A protein and the small-molecule ligand that binds it are described below.
Small molecule (SMILES): COc1ccc2nc(SCc3ncc(C)c(OC)c3C)[nH]c2c1

Sequence of chain 1.A:
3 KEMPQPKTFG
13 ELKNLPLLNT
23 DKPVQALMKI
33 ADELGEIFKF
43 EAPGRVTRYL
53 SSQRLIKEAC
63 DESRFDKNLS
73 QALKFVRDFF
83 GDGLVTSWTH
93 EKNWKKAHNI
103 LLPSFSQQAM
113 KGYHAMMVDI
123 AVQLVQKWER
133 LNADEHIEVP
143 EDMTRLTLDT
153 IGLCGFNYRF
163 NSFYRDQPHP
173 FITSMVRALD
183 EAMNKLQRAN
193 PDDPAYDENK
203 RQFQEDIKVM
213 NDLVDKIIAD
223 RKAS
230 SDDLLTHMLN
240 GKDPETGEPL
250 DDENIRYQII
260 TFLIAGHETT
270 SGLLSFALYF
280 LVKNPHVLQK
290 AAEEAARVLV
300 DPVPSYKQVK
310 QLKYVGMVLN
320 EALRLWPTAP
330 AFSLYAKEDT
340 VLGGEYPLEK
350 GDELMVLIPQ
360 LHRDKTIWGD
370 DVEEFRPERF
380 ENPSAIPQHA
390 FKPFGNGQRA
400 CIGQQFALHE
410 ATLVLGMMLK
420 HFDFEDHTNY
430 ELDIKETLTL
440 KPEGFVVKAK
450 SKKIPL

Binding-site contacts:
Ligand atom N1 contacts residue ALA328 of chain 1.A at 3.6 Å.
Ligand atom CH2 contacts residue LEU188 of chain 1.A at 3.9 Å (hydrophobic).
Ligand atom CZ2 contacts residue VAL26 of chain 1.A at 3.5 Å (hydrophobic).
Ligand atom CF1 contacts residue LEU437 of chain 1.A at 3.7 Å (hydrophobic).
Ligand atom NV contacts residue ALA74 of chain 1.A at 4.0 Å.
Ligand atom S contacts residue ALA328 of chain 1.A at 4.0 Å.
Ligand atom CE1 contacts residue VAL87 of chain 1.A at 4.1 Å (hydrophobic).
Ligand atom S contacts residue LEU437 of chain 1.A at 3.9 Å.
Ligand atom C4 contacts residue LEU29 of chain 1.A at 3.9 Å (hydrophobic).
Ligand atom C1 contacts residue HEM1 of chain 1.C at 3.8 Å.
Ligand atom CZ3 contacts residue ALA74 of chain 1.A at 4.1 Å (hydrophobic).
Ligand atom NV contacts residue ALA330 of chain 1.A at 4.1 Å.
Ligand atom CX2 contacts residue ALA330 of chain 1.A at 4.2 Å (hydrophobic).
Ligand atom CB contacts residue ALA330 of chain 1.A at 3.8 Å (hydrophobic).
Ligand atom CE3 contacts residue MET354 of chain 1.A at 4.1 Å (hydrophobic).
Ligand atom C2 contacts residue THR438 of chain 1.A at 4.2 Å.
Ligand atom CZ2 contacts residue LEU437 of chain 1.A at 3.9 Å (hydrophobic).
Ligand atom NE1 contacts residue PRO329 of chain 1.A at 4.0 Å.
Ligand atom C4 contacts residue TYR51 of chain 1.A at 3.2 Å (hydrophobic).
Ligand atom CH2 contacts residue VAL26 of chain 1.A at 4.1 Å (hydrophobic).
Ligand atom N1 contacts residue HEM1 of chain 1.C at 4.0 Å.
Ligand atom CE3 contacts residue ALA74 of chain 1.A at 3.5 Å (hydrophobic).
Ligand atom O3 contacts residue LEU188 of chain 1.A at 3.8 Å.
Ligand atom S contacts residue PRO329 of chain 1.A at 3.8 Å.
Ligand atom C1 contacts residue VAL87 of chain 1.A at 4.0 Å (hydrophobic).
Ligand atom CE2 contacts residue HEM1 of chain 1.C at 3.8 Å.
Ligand atom C1 contacts residue ALA264 of chain 1.A at 3.9 Å (hydrophobic).
Ligand atom C4 contacts residue LEU188 of chain 1.A at 4.0 Å (hydrophobic).
Ligand atom CS2 contacts residue LEU437 of chain 1.A at 3.7 Å (hydrophobic).
Ligand atom CZ contacts residue VAL87 of chain 1.A at 4.0 Å (hydrophobic).
Ligand atom O2 contacts residue PHE82 of chain 1.A at 4.0 Å.
Ligand atom O3 contacts residue TYR51 of chain 1.A at 3.7 Å.
Ligand atom CD1 contacts residue LEU75 of chain 1.A at 4.1 Å (hydrophobic).
Ligand atom NE1 contacts residue LEU437 of chain 1.A at 2.8 Å (h-bond).
Ligand atom CG contacts residue ALA328 of chain 1.A at 4.1 Å (hydrophobic).
Ligand atom CG contacts residue LEU75 of chain 1.A at 4.1 Å (hydrophobic).
Ligand atom CX2 contacts residue ALA74 of chain 1.A at 3.8 Å (hydrophobic).
Ligand atom CZ3 contacts residue LEU188 of chain 1.A at 4.0 Å (hydrophobic).
Ligand atom C2 contacts residue ALA264 of chain 1.A at 4.0 Å (hydrophobic).
Ligand atom CE2 contacts residue ALA328 of chain 1.A at 3.8 Å (hydrophobic).